Binding-site contacts:
Ligand atom N2 contacts residue ARG701 of chain 1.A at 4.5 Å.
Ligand atom C2 contacts residue ASN698 of chain 1.A at 2.5 Å.
Ligand atom O6 contacts residue ARG695 of chain 1.A at 3.8 Å.
Ligand atom C1 contacts residue ARG695 of chain 1.A at 4.2 Å.
Ligand atom C8 contacts residue ASN698 of chain 1.A at 3.8 Å.
Ligand atom O5 contacts residue ASN698 of chain 1.A at 2.3 Å (h-bond).
Ligand atom C5 contacts residue ASN698 of chain 1.A at 3.7 Å.
Ligand atom C8 contacts residue ARG674 of chain 1.A at 3.7 Å.
Ligand atom O7 contacts residue ARG701 of chain 1.A at 3.0 Å (salt-bridge).
Ligand atom N2 contacts residue ASN698 of chain 1.A at 3.0 Å (h-bond).
Ligand atom C1 contacts residue ARG674 of chain 1.A at 3.9 Å.
Ligand atom O7 contacts residue ASN698 of chain 1.A at 3.3 Å (h-bond).
Ligand atom C4 contacts residue ASN698 of chain 1.A at 4.2 Å.
Ligand atom C7 contacts residue ASN698 of chain 1.A at 3.4 Å.
Ligand atom O5 contacts residue ARG695 of chain 1.A at 3.2 Å (salt-bridge).
Ligand atom C7 contacts residue ARG674 of chain 1.A at 4.3 Å.
Ligand atom C3 contacts residue ASN698 of chain 1.A at 3.8 Å.
Ligand atom C6 contacts residue ARG695 of chain 1.A at 4.0 Å.
Ligand atom C1 contacts residue ASN698 of chain 1.A at 1.5 Å.
Ligand atom N2 contacts residue ARG674 of chain 1.A at 4.2 Å.
Ligand atom C5 contacts residue ARG695 of chain 1.A at 4.2 Å.
Ligand atom C8 contacts residue ARG701 of chain 1.A at 4.1 Å.
Ligand atom C7 contacts residue ARG701 of chain 1.A at 3.6 Å.

Sequence of chain 1.A:
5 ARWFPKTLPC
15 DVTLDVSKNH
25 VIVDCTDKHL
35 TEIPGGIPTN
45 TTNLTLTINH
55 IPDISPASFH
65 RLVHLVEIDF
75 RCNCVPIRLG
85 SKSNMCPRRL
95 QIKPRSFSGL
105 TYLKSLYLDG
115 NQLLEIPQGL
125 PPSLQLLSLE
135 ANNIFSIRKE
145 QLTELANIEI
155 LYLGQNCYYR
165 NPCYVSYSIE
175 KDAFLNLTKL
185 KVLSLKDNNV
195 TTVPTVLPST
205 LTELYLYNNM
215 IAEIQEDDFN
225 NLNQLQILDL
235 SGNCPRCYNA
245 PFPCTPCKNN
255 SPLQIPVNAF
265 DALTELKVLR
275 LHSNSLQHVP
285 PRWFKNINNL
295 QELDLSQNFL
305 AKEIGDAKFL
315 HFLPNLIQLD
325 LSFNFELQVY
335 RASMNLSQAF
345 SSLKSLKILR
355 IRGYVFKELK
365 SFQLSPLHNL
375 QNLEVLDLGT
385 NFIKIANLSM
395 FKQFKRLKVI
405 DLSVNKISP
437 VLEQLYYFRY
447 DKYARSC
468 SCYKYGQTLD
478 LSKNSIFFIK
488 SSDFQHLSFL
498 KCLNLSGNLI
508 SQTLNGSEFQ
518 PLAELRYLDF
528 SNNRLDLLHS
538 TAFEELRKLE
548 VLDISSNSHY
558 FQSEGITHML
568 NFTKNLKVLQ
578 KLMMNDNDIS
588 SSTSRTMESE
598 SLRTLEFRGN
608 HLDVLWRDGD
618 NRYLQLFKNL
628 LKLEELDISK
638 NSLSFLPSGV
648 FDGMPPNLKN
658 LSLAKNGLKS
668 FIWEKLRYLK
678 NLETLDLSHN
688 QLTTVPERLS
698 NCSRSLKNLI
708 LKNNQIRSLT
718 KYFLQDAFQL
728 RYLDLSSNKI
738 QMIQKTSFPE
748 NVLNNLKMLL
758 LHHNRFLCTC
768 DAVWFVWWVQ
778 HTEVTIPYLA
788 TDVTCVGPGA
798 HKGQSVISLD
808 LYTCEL

This protein binds this small molecule.
Small molecule (SMILES): CC(=O)N[C@@H]1[C@@H](O)[C@H](O)[C@@H](CO)O[C@H]1O